This protein binds this small molecule.
Small molecule (SMILES): CC(=O)N[C@@H]1[C@@H](O)[C@H](O)[C@@H](CO)O[C@H]1O

Binding-site contacts:
Ligand atom C8 contacts residue PHE342 of chain 1.B at 3.3 Å (hydrophobic).
Ligand atom C8 contacts residue ASN343 of chain 1.B at 4.3 Å.
Ligand atom C8 contacts residue PHE338 of chain 1.B at 4.4 Å (hydrophobic).
Ligand atom C4 contacts residue ASN343 of chain 1.B at 4.2 Å.
Ligand atom C7 contacts residue ASN343 of chain 1.B at 4.0 Å.
Ligand atom N2 contacts residue GLY339 of chain 1.B at 4.5 Å.
Ligand atom C8 contacts residue GLY339 of chain 1.B at 4.2 Å.
Ligand atom C3 contacts residue ASN343 of chain 1.B at 3.8 Å.
Ligand atom C7 contacts residue GLY339 of chain 1.B at 3.8 Å.
Ligand atom O5 contacts residue ASN343 of chain 1.B at 2.3 Å (h-bond).
Ligand atom C7 contacts residue PHE342 of chain 1.B at 4.3 Å (hydrophobic).
Ligand atom C2 contacts residue ASN343 of chain 1.B at 2.6 Å.
Ligand atom C5 contacts residue ASN343 of chain 1.B at 3.6 Å.
Ligand atom N2 contacts residue ASN343 of chain 1.B at 3.1 Å (h-bond).
Ligand atom O7 contacts residue GLY339 of chain 1.B at 3.4 Å.
Ligand atom C1 contacts residue ASN343 of chain 1.B at 1.4 Å.

Sequence of chain 1.B:
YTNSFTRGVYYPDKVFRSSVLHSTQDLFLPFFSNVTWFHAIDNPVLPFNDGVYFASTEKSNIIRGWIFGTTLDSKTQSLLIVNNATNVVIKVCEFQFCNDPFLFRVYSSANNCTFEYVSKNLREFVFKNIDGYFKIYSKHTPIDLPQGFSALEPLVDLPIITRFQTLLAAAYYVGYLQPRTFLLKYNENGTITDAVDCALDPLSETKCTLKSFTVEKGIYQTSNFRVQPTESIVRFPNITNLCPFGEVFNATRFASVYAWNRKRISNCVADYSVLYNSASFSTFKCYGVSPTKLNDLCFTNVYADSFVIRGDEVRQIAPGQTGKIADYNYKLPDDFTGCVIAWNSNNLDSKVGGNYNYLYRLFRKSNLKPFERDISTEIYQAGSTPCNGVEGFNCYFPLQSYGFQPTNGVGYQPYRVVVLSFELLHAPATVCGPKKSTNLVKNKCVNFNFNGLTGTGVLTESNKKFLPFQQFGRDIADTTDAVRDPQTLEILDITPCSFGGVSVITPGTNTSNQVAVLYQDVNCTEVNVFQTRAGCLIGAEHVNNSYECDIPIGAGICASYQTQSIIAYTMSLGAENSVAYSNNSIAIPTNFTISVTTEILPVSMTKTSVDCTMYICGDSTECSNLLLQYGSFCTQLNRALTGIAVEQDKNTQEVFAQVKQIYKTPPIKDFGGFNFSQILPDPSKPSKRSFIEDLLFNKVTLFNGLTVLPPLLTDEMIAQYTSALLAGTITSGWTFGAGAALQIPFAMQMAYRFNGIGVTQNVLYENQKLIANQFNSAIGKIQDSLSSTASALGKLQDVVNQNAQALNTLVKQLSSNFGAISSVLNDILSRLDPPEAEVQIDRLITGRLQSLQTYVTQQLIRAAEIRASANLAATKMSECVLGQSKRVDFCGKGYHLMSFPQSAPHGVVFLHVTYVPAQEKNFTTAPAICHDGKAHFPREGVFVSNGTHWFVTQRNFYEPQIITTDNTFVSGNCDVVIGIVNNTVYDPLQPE